The protein below binds the small molecule below.
Small molecule (SMILES): [H]/N=C\N1CC(F)(F)Oc2ccc(-c3ncnc4[nH]cc(CCOC)c34)cc21

Binding-site contacts:
Ligand atom C13 contacts residue CYS106 of chain 1.A at 1.8 Å (hydrophobic).
Ligand atom N4 contacts residue CYS106 of chain 1.A at 2.7 Å (h-bond).
Ligand atom C2 contacts residue GLY26 of chain 1.A at 3.8 Å.
Ligand atom C4 contacts residue ALA50 of chain 1.A at 3.6 Å (hydrophobic).
Ligand atom O1 contacts residue LEU25 of chain 1.A at 3.6 Å (h-bond).
Ligand atom C2 contacts residue VAL33 of chain 1.A at 3.9 Å (hydrophobic).
Ligand atom F2 contacts residue GLY26 of chain 1.A at 3.4 Å.
Ligand atom C4 contacts residue LEU153 of chain 1.A at 3.5 Å (hydrophobic).
Ligand atom C5 contacts residue LEU102 of chain 1.A at 3.1 Å (hydrophobic).
Ligand atom C15 contacts residue GLY26 of chain 1.A at 3.8 Å.
Ligand atom C12 contacts residue LEU153 of chain 1.A at 3.6 Å (hydrophobic).
Ligand atom C11 contacts residue LEU153 of chain 1.A at 3.6 Å (hydrophobic).
Ligand atom C12 contacts residue ALA50 of chain 1.A at 3.7 Å (hydrophobic).
Ligand atom O1 contacts residue GLY26 of chain 1.A at 3.2 Å.
Ligand atom N contacts residue ASP109 of chain 1.A at 3.7 Å.
Ligand atom C3 contacts residue CYS106 of chain 1.A at 3.5 Å (hydrophobic).
Ligand atom N3 contacts residue LEU153 of chain 1.A at 3.5 Å.
Ligand atom N contacts residue CYS106 of chain 1.A at 2.7 Å (h-bond).
Ligand atom C7 contacts residue LEU25 of chain 1.A at 4.0 Å (hydrophobic).
Ligand atom C9 contacts residue CYS106 of chain 1.A at 3.3 Å (hydrophobic).
Ligand atom C8 contacts residue LEU153 of chain 1.A at 3.6 Å (hydrophobic).
Ligand atom C14 contacts residue CYS106 of chain 1.A at 3.7 Å (hydrophobic).
Ligand atom N2 contacts residue TYR101 of chain 1.A at 3.6 Å.
Ligand atom C14 contacts residue LEU25 of chain 1.A at 3.5 Å (hydrophobic).
Ligand atom C1 contacts residue VAL33 of chain 1.A at 3.8 Å (hydrophobic).
Ligand atom C6 contacts residue LEU153 of chain 1.A at 3.6 Å (hydrophobic).
Ligand atom C5 contacts residue TYR101 of chain 1.A at 3.7 Å (hydrophobic).
Ligand atom C3 contacts residue LEU25 of chain 1.A at 3.7 Å (hydrophobic).
Ligand atom C16 contacts residue ASN151 of chain 1.A at 3.9 Å.
Ligand atom C1 contacts residue LEU25 of chain 1.A at 3.6 Å (hydrophobic).
Ligand atom N3 contacts residue ALA50 of chain 1.A at 3.2 Å.
Ligand atom N2 contacts residue LEU102 of chain 1.A at 3.1 Å (h-bond).
Ligand atom F2 contacts residue LYS27 of chain 1.A at 3.7 Å.
Ligand atom C10 contacts residue LEU25 of chain 1.A at 3.1 Å (hydrophobic).
Ligand atom C10 contacts residue GLY26 of chain 1.A at 3.7 Å.
Ligand atom C9 contacts residue LEU25 of chain 1.A at 3.2 Å (hydrophobic).
Ligand atom F1 contacts residue ARG108 of chain 1.A at 4.0 Å.
Ligand atom N4 contacts residue LEU25 of chain 1.A at 3.5 Å (h-bond).
Ligand atom C2 contacts residue LEU25 of chain 1.A at 3.4 Å (hydrophobic).
Ligand atom N3 contacts residue GLU100 of chain 1.A at 3.1 Å (salt-bridge).

Sequence of chain 1.A:
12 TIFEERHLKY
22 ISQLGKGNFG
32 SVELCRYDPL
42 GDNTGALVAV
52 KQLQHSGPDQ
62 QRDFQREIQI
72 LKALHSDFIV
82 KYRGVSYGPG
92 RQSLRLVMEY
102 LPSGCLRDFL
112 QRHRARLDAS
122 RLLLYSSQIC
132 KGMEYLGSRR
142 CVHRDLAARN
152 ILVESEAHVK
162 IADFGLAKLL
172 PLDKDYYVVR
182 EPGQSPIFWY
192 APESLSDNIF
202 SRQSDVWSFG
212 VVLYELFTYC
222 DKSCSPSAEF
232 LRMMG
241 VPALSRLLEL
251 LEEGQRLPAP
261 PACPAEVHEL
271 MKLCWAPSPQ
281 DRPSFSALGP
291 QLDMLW